This small molecule binds to this protein.
Small molecule (SMILES): N[C@@H](Cc1ccccc1)C(=O)O

Binding-site contacts:
Ligand atom CA contacts residue ASN273 of chain 1.GB at 3.6 Å.
Ligand atom CD2 contacts residue PHE218 of chain 1.GB at 4.3 Å (hydrophobic).
Ligand atom N contacts residue VAL274 of chain 1.GB at 3.7 Å.
Ligand atom CE2 contacts residue HIS66 of chain 1.GB at 3.9 Å.
Ligand atom N contacts residue PHE261 of chain 1.GB at 4.3 Å.
Ligand atom CD2 contacts residue THR228 of chain 1.GB at 3.9 Å.
Ligand atom N contacts residue ASN273 of chain 1.GB at 2.8 Å (h-bond).
Ligand atom CB contacts residue PHE261 of chain 1.GB at 4.4 Å (hydrophobic).
Ligand atom CD2 contacts residue HIS66 of chain 1.GB at 3.5 Å.
Ligand atom CG contacts residue HIS66 of chain 1.GB at 3.4 Å.
Ligand atom CE2 contacts residue PHE218 of chain 1.GB at 3.5 Å (hydrophobic).
Ligand atom CB contacts residue ASN273 of chain 1.GB at 3.5 Å.
Ligand atom CZ contacts residue HIS66 of chain 1.GB at 4.1 Å.
Ligand atom CD1 contacts residue HIS66 of chain 1.GB at 3.6 Å.
Ligand atom C contacts residue PHE261 of chain 1.GB at 3.6 Å (hydrophobic).
Ligand atom N contacts residue GLY275 of chain 1.GB at 4.2 Å.
Ligand atom CE1 contacts residue HIS66 of chain 1.GB at 4.0 Å.
Ligand atom CB contacts residue HIS66 of chain 1.GB at 3.5 Å.
Ligand atom O contacts residue PHE261 of chain 1.GB at 3.5 Å.
Ligand atom CZ contacts residue PHE218 of chain 1.GB at 3.6 Å (hydrophobic).
Ligand atom CE2 contacts residue THR228 of chain 1.GB at 4.3 Å.
Ligand atom O contacts residue ARG262 of chain 1.GB at 3.9 Å.

Sequence of chain 1.GB:
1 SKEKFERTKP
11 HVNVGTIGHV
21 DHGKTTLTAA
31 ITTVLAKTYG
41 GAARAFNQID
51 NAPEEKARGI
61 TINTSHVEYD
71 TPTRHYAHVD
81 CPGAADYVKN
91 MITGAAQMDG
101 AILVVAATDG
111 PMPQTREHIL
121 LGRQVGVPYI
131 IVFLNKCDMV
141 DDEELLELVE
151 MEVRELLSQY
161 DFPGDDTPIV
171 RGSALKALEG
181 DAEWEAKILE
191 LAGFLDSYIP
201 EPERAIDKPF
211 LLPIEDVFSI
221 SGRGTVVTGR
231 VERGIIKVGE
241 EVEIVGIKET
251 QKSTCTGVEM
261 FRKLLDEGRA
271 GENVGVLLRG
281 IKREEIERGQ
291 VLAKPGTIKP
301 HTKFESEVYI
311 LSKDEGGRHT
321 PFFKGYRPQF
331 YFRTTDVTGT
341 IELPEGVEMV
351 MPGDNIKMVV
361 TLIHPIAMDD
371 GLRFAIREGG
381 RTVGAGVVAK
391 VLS